A small-molecule ligand and the protein it binds are described below.
Small molecule (SMILES): CC(=O)N[C@@H]1[C@@H](O)[C@H](O)[C@@H](CO)O[C@H]1O

Sequence of chain 1.A:
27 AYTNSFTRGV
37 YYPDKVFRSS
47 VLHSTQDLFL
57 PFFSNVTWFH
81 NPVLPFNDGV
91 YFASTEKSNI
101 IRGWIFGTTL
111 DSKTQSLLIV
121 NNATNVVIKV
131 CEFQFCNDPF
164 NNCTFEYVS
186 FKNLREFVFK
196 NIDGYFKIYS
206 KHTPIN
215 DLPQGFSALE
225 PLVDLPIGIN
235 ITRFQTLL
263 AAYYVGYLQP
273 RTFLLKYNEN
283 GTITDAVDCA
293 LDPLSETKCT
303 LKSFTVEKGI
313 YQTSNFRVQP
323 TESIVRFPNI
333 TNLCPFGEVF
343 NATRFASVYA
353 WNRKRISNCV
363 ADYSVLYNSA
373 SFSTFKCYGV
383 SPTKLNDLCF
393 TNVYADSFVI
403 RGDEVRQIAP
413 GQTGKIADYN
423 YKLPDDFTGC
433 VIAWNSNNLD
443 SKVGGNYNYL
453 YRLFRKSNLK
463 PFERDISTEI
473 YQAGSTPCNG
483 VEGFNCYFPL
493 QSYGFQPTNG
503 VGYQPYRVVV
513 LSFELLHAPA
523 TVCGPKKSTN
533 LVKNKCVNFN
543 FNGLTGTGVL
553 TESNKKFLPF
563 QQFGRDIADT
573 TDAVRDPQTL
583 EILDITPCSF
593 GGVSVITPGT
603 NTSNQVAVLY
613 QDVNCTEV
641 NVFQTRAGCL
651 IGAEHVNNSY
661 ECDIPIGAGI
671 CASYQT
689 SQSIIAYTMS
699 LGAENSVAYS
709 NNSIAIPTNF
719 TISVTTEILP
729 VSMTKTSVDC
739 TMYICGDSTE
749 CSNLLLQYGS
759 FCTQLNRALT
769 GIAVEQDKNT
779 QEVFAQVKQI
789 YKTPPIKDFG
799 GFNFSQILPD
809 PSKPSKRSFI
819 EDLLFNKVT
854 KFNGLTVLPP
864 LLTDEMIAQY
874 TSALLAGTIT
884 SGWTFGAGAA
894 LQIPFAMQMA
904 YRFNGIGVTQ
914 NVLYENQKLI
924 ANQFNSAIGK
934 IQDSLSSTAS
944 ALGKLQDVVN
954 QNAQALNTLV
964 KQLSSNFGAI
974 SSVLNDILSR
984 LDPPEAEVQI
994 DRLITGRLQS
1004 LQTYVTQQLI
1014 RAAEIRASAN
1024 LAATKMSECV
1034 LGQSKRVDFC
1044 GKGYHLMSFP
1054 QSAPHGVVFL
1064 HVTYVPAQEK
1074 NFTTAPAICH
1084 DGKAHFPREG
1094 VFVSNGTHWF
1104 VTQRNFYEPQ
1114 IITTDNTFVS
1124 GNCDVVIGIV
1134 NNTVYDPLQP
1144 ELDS

Binding-site contacts:
Ligand atom C8 contacts residue ASN603 of chain 1.A at 4.3 Å.
Ligand atom C5 contacts residue ASN603 of chain 1.A at 3.7 Å.
Ligand atom C3 contacts residue ASN603 of chain 1.A at 3.8 Å.
Ligand atom O7 contacts residue ASN603 of chain 1.A at 3.0 Å.
Ligand atom O6 contacts residue ASN603 of chain 1.A at 4.4 Å.
Ligand atom C2 contacts residue ASN603 of chain 1.A at 2.4 Å.
Ligand atom O5 contacts residue ASN603 of chain 1.A at 2.4 Å (h-bond).
Ligand atom O7 contacts residue THR604 of chain 1.A at 4.1 Å.
Ligand atom C7 contacts residue ASN603 of chain 1.A at 3.2 Å.
Ligand atom C1 contacts residue ASN603 of chain 1.A at 1.4 Å.
Ligand atom N2 contacts residue ASN603 of chain 1.A at 2.9 Å (h-bond).
Ligand atom C4 contacts residue ASN603 of chain 1.A at 4.2 Å.